Sequence of chain 1.A:
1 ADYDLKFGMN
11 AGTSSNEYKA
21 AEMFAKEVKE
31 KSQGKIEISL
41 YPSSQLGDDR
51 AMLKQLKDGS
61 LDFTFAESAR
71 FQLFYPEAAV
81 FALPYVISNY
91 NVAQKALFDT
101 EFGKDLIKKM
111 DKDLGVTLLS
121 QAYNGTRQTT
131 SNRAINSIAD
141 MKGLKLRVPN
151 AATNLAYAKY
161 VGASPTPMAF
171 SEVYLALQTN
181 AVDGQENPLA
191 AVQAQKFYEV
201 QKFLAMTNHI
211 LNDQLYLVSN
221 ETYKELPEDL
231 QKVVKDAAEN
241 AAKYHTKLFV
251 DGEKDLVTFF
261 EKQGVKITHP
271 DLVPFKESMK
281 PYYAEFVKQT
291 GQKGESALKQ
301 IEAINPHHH

The protein below binds the small molecule below.
Small molecule (SMILES): O=C(O)[C@]1(O)C[C@H](O)[C@@H](O)[C@H]([C@H](O)[C@H](O)CO)O1

Binding-site contacts:
Ligand atom C7 contacts residue ASP49 of chain 1.A at 3.6 Å.
Ligand atom O8 contacts residue GLU67 of chain 1.A at 2.7 Å (salt-bridge).
Ligand atom O1B contacts residue ARG147 of chain 1.A at 2.7 Å (salt-bridge).
Ligand atom C9 contacts residue GLU67 of chain 1.A at 3.6 Å.
Ligand atom O1A contacts residue ARG147 of chain 1.A at 2.8 Å (salt-bridge).
Ligand atom O4 contacts residue ASN10 of chain 1.A at 3.5 Å.
Ligand atom C3 contacts residue PHE170 of chain 1.A at 3.6 Å (hydrophobic).
Ligand atom C8 contacts residue GLU67 of chain 1.A at 3.6 Å.
Ligand atom C7 contacts residue GLU67 of chain 1.A at 3.5 Å.
Ligand atom C5 contacts residue ASN10 of chain 1.A at 3.8 Å.
Ligand atom C1 contacts residue ASN187 of chain 1.A at 4.0 Å.
Ligand atom O2 contacts residue ASN187 of chain 1.A at 2.7 Å (h-bond).
Ligand atom O9 contacts residue GLU67 of chain 1.A at 2.6 Å (salt-bridge).
Ligand atom C9 contacts residue ALA151 of chain 1.A at 3.7 Å (hydrophobic).
Ligand atom O5 contacts residue GLU67 of chain 1.A at 3.9 Å.
Ligand atom O8 contacts residue ARG127 of chain 1.A at 3.5 Å (salt-bridge).
Ligand atom O5 contacts residue GLN214 of chain 1.A at 4.0 Å.
Ligand atom C1 contacts residue PHE170 of chain 1.A at 3.3 Å (hydrophobic).
Ligand atom O7 contacts residue ASP49 of chain 1.A at 2.7 Å (salt-bridge).
Ligand atom O7 contacts residue ARG70 of chain 1.A at 3.6 Å.
Ligand atom O8 contacts residue ASN212 of chain 1.A at 4.2 Å.
Ligand atom O6 contacts residue PRO149 of chain 1.A at 4.2 Å.
Ligand atom O1B contacts residue ARG127 of chain 1.A at 3.1 Å (salt-bridge).
Ligand atom O2 contacts residue ARG127 of chain 1.A at 2.9 Å (salt-bridge).
Ligand atom C1 contacts residue ARG147 of chain 1.A at 3.5 Å.
Ligand atom C8 contacts residue PRO149 of chain 1.A at 4.0 Å (hydrophobic).
Ligand atom C2 contacts residue ASN187 of chain 1.A at 3.8 Å.
Ligand atom O5 contacts residue ASP49 of chain 1.A at 4.3 Å.
Ligand atom C4 contacts residue ASN10 of chain 1.A at 4.3 Å.
Ligand atom C1 contacts residue PRO149 of chain 1.A at 4.0 Å (hydrophobic).
Ligand atom O1B contacts residue PHE170 of chain 1.A at 3.5 Å.
Ligand atom C2 contacts residue ARG127 of chain 1.A at 4.1 Å.
Ligand atom C9 contacts residue ARG70 of chain 1.A at 3.9 Å.
Ligand atom O1B contacts residue ASN187 of chain 1.A at 2.9 Å (h-bond).
Ligand atom C6 contacts residue GLU67 of chain 1.A at 3.6 Å.
Ligand atom C2 contacts residue PHE170 of chain 1.A at 4.0 Å (hydrophobic).
Ligand atom C1 contacts residue ARG127 of chain 1.A at 3.9 Å.
Ligand atom O9 contacts residue ARG70 of chain 1.A at 3.6 Å.
Ligand atom O1A contacts residue PHE170 of chain 1.A at 3.3 Å.
Ligand atom O1A contacts residue PRO149 of chain 1.A at 3.6 Å.